Binding-site contacts:
Ligand atom OXT contacts residue VAL45 of chain 1.F at 2.4 Å (h-bond).
Ligand atom CB contacts residue VAL45 of chain 1.F at 3.8 Å (hydrophobic).
Ligand atom O contacts residue ILE44 of chain 1.F at 4.3 Å.
Ligand atom OXT contacts residue ILE44 of chain 1.F at 3.2 Å.
Ligand atom C contacts residue ILE44 of chain 1.F at 4.2 Å (hydrophobic).
Ligand atom C contacts residue VAL43 of chain 1.F at 4.2 Å (hydrophobic).
Ligand atom OXT contacts residue VAL43 of chain 1.F at 3.8 Å.
Ligand atom C contacts residue VAL45 of chain 1.F at 3.7 Å (hydrophobic).
Ligand atom O contacts residue VAL45 of chain 1.F at 4.4 Å.
Ligand atom O contacts residue VAL43 of chain 1.F at 3.8 Å.

Sequence of chain 1.F:
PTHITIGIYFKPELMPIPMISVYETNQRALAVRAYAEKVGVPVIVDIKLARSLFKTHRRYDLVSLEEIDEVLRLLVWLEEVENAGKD

The protein below binds the small molecule below.
Small molecule (SMILES): N[C@@H](CS)C(=O)O